Binding-site contacts:
Ligand atom O7 contacts residue GLU152 of chain 1.B at 4.2 Å.
Ligand atom C8 contacts residue ASN173 of chain 1.B at 4.5 Å.
Ligand atom C8 contacts residue ASN310 of chain 1.A at 3.1 Å.
Ligand atom O3 contacts residue GLU174 of chain 1.B at 4.1 Å.
Ligand atom C1 contacts residue GLU152 of chain 1.B at 3.4 Å.
Ligand atom C8 contacts residue GLU151 of chain 1.B at 4.2 Å.
Ligand atom O7 contacts residue ASN310 of chain 1.A at 3.7 Å.
Ligand atom C7 contacts residue GLU174 of chain 1.B at 3.6 Å.
Ligand atom O7 contacts residue GLU174 of chain 1.B at 3.5 Å (salt-bridge).
Ligand atom O5 contacts residue ASN173 of chain 1.B at 2.3 Å (h-bond).
Ligand atom C1 contacts residue GLU153 of chain 1.B at 3.7 Å.
Ligand atom O4 contacts residue LYS212 of chain 1.B at 4.3 Å.
Ligand atom N2 contacts residue GLU152 of chain 1.B at 3.6 Å.
Ligand atom C2 contacts residue GLU174 of chain 1.B at 3.9 Å.
Ligand atom C5 contacts residue ASN173 of chain 1.B at 3.6 Å.
Ligand atom O6 contacts residue ILE154 of chain 1.B at 4.1 Å.
Ligand atom C2 contacts residue ASN173 of chain 1.B at 2.7 Å.
Ligand atom C6 contacts residue GLU216 of chain 1.B at 4.1 Å.
Ligand atom O6 contacts residue GLU216 of chain 1.B at 2.9 Å (salt-bridge).
Ligand atom C7 contacts residue ASN173 of chain 1.B at 3.8 Å.
Ligand atom O7 contacts residue ASN173 of chain 1.B at 3.9 Å.
Ligand atom C3 contacts residue LYS212 of chain 1.B at 4.0 Å.
Ligand atom N2 contacts residue GLU174 of chain 1.B at 3.0 Å (salt-bridge).
Ligand atom O7 contacts residue GLU151 of chain 1.B at 4.5 Å.
Ligand atom O5 contacts residue GLU153 of chain 1.B at 3.4 Å.
Ligand atom C4 contacts residue ASN173 of chain 1.B at 4.3 Å.
Ligand atom C1 contacts residue ILE154 of chain 1.B at 4.1 Å (hydrophobic).
Ligand atom O6 contacts residue GLU153 of chain 1.B at 4.1 Å.
Ligand atom C7 contacts residue ASN310 of chain 1.A at 3.8 Å.
Ligand atom C2 contacts residue GLU152 of chain 1.B at 3.5 Å.
Ligand atom C1 contacts residue ASN173 of chain 1.B at 1.4 Å.
Ligand atom O5 contacts residue GLU152 of chain 1.B at 4.0 Å.
Ligand atom C3 contacts residue ASN173 of chain 1.B at 3.9 Å.
Ligand atom O5 contacts residue ILE154 of chain 1.B at 3.7 Å.
Ligand atom C5 contacts residue LYS212 of chain 1.B at 4.2 Å.
Ligand atom C8 contacts residue GLU152 of chain 1.B at 3.2 Å.
Ligand atom C2 contacts residue GLU153 of chain 1.B at 4.5 Å.
Ligand atom N2 contacts residue ASN173 of chain 1.B at 3.0 Å.
Ligand atom C7 contacts residue GLU152 of chain 1.B at 3.5 Å.
Ligand atom C3 contacts residue GLU174 of chain 1.B at 3.9 Å.

A small-molecule ligand and the protein it binds are described below.
Small molecule (SMILES): CC(=O)N[C@@H]1[C@@H](O)[C@H](O)[C@@H](CO)O[C@H]1O

Sequence of chain 1.B:
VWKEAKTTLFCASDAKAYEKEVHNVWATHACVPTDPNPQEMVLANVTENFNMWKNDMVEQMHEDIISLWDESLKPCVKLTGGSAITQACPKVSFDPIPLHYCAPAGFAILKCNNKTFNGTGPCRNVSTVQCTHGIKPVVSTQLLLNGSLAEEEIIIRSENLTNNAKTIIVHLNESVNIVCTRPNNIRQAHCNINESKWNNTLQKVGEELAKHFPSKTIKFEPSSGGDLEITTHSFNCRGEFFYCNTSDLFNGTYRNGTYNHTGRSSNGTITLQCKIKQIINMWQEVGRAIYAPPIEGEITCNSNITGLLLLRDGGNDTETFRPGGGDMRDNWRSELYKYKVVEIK

Sequence of chain 1.A:
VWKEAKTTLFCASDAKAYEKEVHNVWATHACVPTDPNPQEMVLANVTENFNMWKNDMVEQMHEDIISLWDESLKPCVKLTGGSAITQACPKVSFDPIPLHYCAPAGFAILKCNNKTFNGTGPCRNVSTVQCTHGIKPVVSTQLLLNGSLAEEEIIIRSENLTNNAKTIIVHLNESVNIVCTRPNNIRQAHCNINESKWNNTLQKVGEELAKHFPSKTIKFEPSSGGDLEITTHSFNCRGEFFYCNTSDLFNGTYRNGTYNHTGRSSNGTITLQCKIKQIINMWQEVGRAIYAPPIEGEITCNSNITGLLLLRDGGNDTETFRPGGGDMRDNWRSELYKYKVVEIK